Binding-site contacts:
Ligand atom O06 contacts residue CYS236 of chain 1.B at 2.9 Å.
Ligand atom N05 contacts residue GLU213 of chain 1.B at 3.4 Å (salt-bridge).
Ligand atom C19 contacts residue ARG176 of chain 1.B at 2.8 Å.
Ligand atom C20 contacts residue THR214 of chain 1.B at 3.5 Å.
Ligand atom C09 contacts residue ALA207 of chain 1.B at 3.1 Å (hydrophobic).
Ligand atom O07 contacts residue ALA207 of chain 1.B at 3.5 Å (h-bond).
Ligand atom O12 contacts residue VAL156 of chain 1.B at 2.6 Å (h-bond).
Ligand atom C16 contacts residue THR104 of chain 1.B at 3.6 Å.
Ligand atom O06 contacts residue ARG237 of chain 1.B at 2.3 Å (salt-bridge).
Ligand atom N04 contacts residue THR214 of chain 1.B at 3.0 Å.
Ligand atom C20 contacts residue ARG151 of chain 1.B at 3.6 Å.
Ligand atom O01 contacts residue PRO209 of chain 1.B at 3.3 Å.
Ligand atom N02 contacts residue ASP261 of chain 1.B at 3.1 Å (salt-bridge).
Ligand atom O10 contacts residue ALA155 of chain 1.B at 3.4 Å (h-bond).
Ligand atom O05 contacts residue CYS236 of chain 1.B at 2.9 Å.
Ligand atom O01 contacts residue VAL208 of chain 1.B at 3.4 Å.
Ligand atom O03 contacts residue GLY154 of chain 1.B at 3.4 Å.
Ligand atom O14 contacts residue HIS293 of chain 1.B at 3.4 Å (h-bond).
Ligand atom C15 contacts residue THR104 of chain 1.B at 3.1 Å.
Ligand atom C17 contacts residue ARG176 of chain 1.B at 3.2 Å.
Ligand atom O04 contacts residue ASP175 of chain 1.B at 2.7 Å (salt-bridge).
Ligand atom C06 contacts residue ARG237 of chain 1.B at 3.5 Å.
Ligand atom C19 contacts residue ARG151 of chain 1.B at 2.8 Å.
Ligand atom C09 contacts residue PRO209 of chain 1.B at 3.6 Å (hydrophobic).
Ligand atom O12 contacts residue ALA155 of chain 1.B at 2.8 Å (h-bond).
Ligand atom O12 contacts residue GLY154 of chain 1.B at 3.6 Å.
Ligand atom N04 contacts residue GLU213 of chain 1.B at 3.3 Å (salt-bridge).
Ligand atom N02 contacts residue ALA235 of chain 1.B at 3.1 Å (h-bond).
Ligand atom O11 contacts residue PRO209 of chain 1.B at 3.4 Å.
Ligand atom O14 contacts residue GLY295 of chain 1.B at 3.6 Å.
Ligand atom C20 contacts residue GLU213 of chain 1.B at 3.6 Å.
Ligand atom C03 contacts residue PRO209 of chain 1.B at 3.2 Å (hydrophobic).
Ligand atom C20 contacts residue ARG176 of chain 1.B at 3.6 Å.
Ligand atom O03 contacts residue ASP175 of chain 1.B at 3.0 Å (salt-bridge).
Ligand atom N05 contacts residue THR214 of chain 1.B at 3.3 Å (h-bond).
Ligand atom C09 contacts residue GLY154 of chain 1.B at 3.5 Å.
Ligand atom O01 contacts residue ALA207 of chain 1.B at 3.5 Å (h-bond).
Ligand atom C17 contacts residue ARG151 of chain 1.B at 3.6 Å.
Ligand atom O07 contacts residue PRO209 of chain 1.B at 3.0 Å.
Ligand atom C05 contacts residue VAL208 of chain 1.B at 3.4 Å (hydrophobic).

Sequence of chain 1.B:
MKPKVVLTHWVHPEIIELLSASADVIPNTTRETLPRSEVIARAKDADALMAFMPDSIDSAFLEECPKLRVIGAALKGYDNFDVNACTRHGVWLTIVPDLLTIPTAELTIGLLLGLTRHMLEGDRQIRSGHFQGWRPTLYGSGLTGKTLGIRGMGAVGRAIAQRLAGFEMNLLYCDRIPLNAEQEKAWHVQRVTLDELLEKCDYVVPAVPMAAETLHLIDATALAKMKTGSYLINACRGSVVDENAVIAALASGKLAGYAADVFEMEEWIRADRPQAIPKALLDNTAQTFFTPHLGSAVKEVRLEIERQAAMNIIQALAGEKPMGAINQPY

A protein and the small-molecule ligand that binds it are described below.
Small molecule (SMILES): NC(=O)c1ccc[n+]([C@H]2O[C@@H](COP(=O)(O)OP(=O)(O)OC[C@@H]3O[C@H](n4ccc(N)nc4=O)[C@H](O)[C@@H]3O)[C@@H](O)[C@H]2O)c1